The protein below binds the small molecule below.
Small molecule (SMILES): CC(=O)N[C@@H]1[C@@H](O)[C@H](O)[C@@H](CO)O[C@H]1O

Binding-site contacts:
Ligand atom N2 contacts residue ASN147 of chain 1.I at 2.9 Å (h-bond).
Ligand atom C1 contacts residue GLU126 of chain 1.I at 3.5 Å.
Ligand atom C3 contacts residue GLN173 of chain 1.I at 3.9 Å.
Ligand atom N2 contacts residue GLU127 of chain 1.I at 3.1 Å.
Ligand atom C7 contacts residue GLN173 of chain 1.I at 3.8 Å.
Ligand atom C5 contacts residue ASN147 of chain 1.I at 3.7 Å.
Ligand atom C5 contacts residue GLU126 of chain 1.I at 4.5 Å.
Ligand atom C7 contacts residue ASN147 of chain 1.I at 3.7 Å.
Ligand atom C8 contacts residue GLN173 of chain 1.I at 3.2 Å.
Ligand atom O6 contacts residue ASN147 of chain 1.I at 4.2 Å.
Ligand atom O5 contacts residue ASN147 of chain 1.I at 2.4 Å (h-bond).
Ligand atom C2 contacts residue ILE128 of chain 1.I at 4.4 Å (hydrophobic).
Ligand atom C2 contacts residue GLU127 of chain 1.I at 3.8 Å.
Ligand atom O7 contacts residue GLN173 of chain 1.I at 3.3 Å (h-bond).
Ligand atom C2 contacts residue GLN173 of chain 1.I at 4.0 Å.
Ligand atom N2 contacts residue ILE128 of chain 1.I at 3.8 Å.
Ligand atom C1 contacts residue ILE128 of chain 1.I at 4.0 Å (hydrophobic).
Ligand atom C3 contacts residue GLU127 of chain 1.I at 4.2 Å.
Ligand atom O7 contacts residue GLU127 of chain 1.I at 3.9 Å.
Ligand atom C4 contacts residue GLN173 of chain 1.I at 4.0 Å.
Ligand atom C4 contacts residue ASN147 of chain 1.I at 4.2 Å.
Ligand atom C2 contacts residue ASN147 of chain 1.I at 2.5 Å.
Ligand atom C7 contacts residue GLU127 of chain 1.I at 3.9 Å.
Ligand atom O7 contacts residue LYS177 of chain 1.I at 4.0 Å.
Ligand atom C1 contacts residue ASN147 of chain 1.I at 1.4 Å.
Ligand atom C1 contacts residue GLU127 of chain 1.I at 3.3 Å.
Ligand atom O5 contacts residue GLU126 of chain 1.I at 3.8 Å.
Ligand atom O7 contacts residue ASN147 of chain 1.I at 3.7 Å.
Ligand atom C3 contacts residue ASN147 of chain 1.I at 3.8 Å.
Ligand atom O7 contacts residue ILE128 of chain 1.I at 3.2 Å.
Ligand atom O3 contacts residue GLN173 of chain 1.I at 3.2 Å (h-bond).
Ligand atom O5 contacts residue GLU127 of chain 1.I at 4.4 Å.
Ligand atom C7 contacts residue ILE128 of chain 1.I at 3.9 Å (hydrophobic).

Sequence of chain 1.I:
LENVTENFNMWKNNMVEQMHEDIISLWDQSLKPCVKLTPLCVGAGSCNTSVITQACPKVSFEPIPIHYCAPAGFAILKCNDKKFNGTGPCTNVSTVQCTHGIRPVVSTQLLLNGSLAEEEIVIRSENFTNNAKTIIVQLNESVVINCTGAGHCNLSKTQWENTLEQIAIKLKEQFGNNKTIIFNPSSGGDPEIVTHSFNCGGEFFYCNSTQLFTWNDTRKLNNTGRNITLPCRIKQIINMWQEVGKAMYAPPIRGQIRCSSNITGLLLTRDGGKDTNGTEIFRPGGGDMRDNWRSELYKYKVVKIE